Sequence of chain 1.D:
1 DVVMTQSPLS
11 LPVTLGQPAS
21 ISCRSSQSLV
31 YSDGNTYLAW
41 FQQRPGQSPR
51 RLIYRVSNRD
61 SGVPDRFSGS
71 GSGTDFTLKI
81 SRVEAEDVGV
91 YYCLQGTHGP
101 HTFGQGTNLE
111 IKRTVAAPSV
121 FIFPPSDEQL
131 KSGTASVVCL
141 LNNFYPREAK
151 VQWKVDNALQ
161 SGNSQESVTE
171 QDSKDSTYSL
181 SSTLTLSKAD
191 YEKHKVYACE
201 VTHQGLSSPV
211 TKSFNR

A small-molecule ligand and the protein it binds are described below.
Small molecule (SMILES): OC[C@H]1O[C@H](O[C@@H]2[C@@H](O)[C@H](O)O[C@H](CO)[C@@H]2O)[C@H](O)[C@@H](O)[C@H]1O

Binding-site contacts:
Ligand atom C6 contacts residue HIS57 of chain 1.C at 3.9 Å.
Ligand atom O3 contacts residue TYR59 of chain 1.C at 3.5 Å.
Ligand atom C6 contacts residue TRP33 of chain 1.C at 3.5 Å (hydrophobic).
Ligand atom C1 contacts residue TRP33 of chain 1.C at 4.0 Å (hydrophobic).
Ligand atom O3 contacts residue HIS101 of chain 1.D at 3.2 Å (h-bond).
Ligand atom O3 contacts residue PRO100 of chain 1.D at 3.8 Å.
Ligand atom O6 contacts residue TRP33 of chain 1.C at 3.7 Å.
Ligand atom O6 contacts residue GLU101 of chain 1.C at 3.6 Å (salt-bridge).
Ligand atom C2 contacts residue HIS101 of chain 1.D at 4.0 Å.
Ligand atom C5 contacts residue TRP33 of chain 1.C at 3.5 Å (hydrophobic).
Ligand atom C6 contacts residue ASP99 of chain 1.C at 3.4 Å.
Ligand atom O4 contacts residue PHE102 of chain 1.C at 3.7 Å.
Ligand atom C3 contacts residue TRP33 of chain 1.C at 4.0 Å (hydrophobic).
Ligand atom O6 contacts residue PRO100 of chain 1.C at 3.5 Å (h-bond).
Ligand atom C6 contacts residue PHE102 of chain 1.C at 3.8 Å (hydrophobic).
Ligand atom O3 contacts residue GLY99 of chain 1.D at 3.5 Å.
Ligand atom C4 contacts residue ASP99 of chain 1.C at 3.8 Å.
Ligand atom C2 contacts residue ASP50 of chain 1.C at 3.4 Å.
Ligand atom O6 contacts residue HIS57 of chain 1.C at 3.5 Å (h-bond).
Ligand atom O2 contacts residue TRP47 of chain 1.C at 3.9 Å.
Ligand atom C3 contacts residue HIS101 of chain 1.D at 4.0 Å.
Ligand atom O2 contacts residue HIS101 of chain 1.D at 3.2 Å (h-bond).
Ligand atom O4 contacts residue HIS57 of chain 1.C at 3.5 Å (h-bond).
Ligand atom C3 contacts residue HIS101 of chain 1.D at 3.9 Å.
Ligand atom C2 contacts residue PHE102 of chain 1.C at 3.8 Å (hydrophobic).
Ligand atom O4 contacts residue ASP99 of chain 1.C at 2.8 Å (salt-bridge).
Ligand atom C4 contacts residue TRP33 of chain 1.C at 3.7 Å (hydrophobic).
Ligand atom O4 contacts residue HIS101 of chain 1.D at 3.0 Å (h-bond).
Ligand atom O5 contacts residue PHE102 of chain 1.C at 3.2 Å (h-bond).
Ligand atom O1 contacts residue PHE102 of chain 1.C at 2.9 Å.
Ligand atom O4 contacts residue GLY103 of chain 1.C at 3.5 Å (h-bond).
Ligand atom O5 contacts residue HIS57 of chain 1.C at 3.3 Å (h-bond).
Ligand atom C5 contacts residue PHE102 of chain 1.C at 4.0 Å (hydrophobic).
Ligand atom O4 contacts residue TYR59 of chain 1.C at 3.4 Å.
Ligand atom O6 contacts residue ASP99 of chain 1.C at 3.2 Å (salt-bridge).
Ligand atom C1 contacts residue ASP50 of chain 1.C at 4.0 Å.
Ligand atom O5 contacts residue TRP33 of chain 1.C at 4.0 Å.
Ligand atom O2 contacts residue PHE102 of chain 1.C at 3.5 Å.
Ligand atom C1 contacts residue HIS57 of chain 1.C at 3.9 Å.
Ligand atom O2 contacts residue ASP50 of chain 1.C at 2.6 Å (salt-bridge).

Sequence of chain 1.C:
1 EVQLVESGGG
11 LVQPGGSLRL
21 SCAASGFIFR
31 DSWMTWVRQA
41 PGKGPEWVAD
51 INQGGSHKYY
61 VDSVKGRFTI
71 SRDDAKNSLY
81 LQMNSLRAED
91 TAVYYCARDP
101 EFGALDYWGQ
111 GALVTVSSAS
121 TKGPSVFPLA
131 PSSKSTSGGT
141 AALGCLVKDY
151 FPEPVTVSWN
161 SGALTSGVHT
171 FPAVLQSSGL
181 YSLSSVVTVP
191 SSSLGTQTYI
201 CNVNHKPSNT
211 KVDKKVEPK